Binding-site contacts:
Ligand atom C10 contacts residue HIS291 of chain 1.A at 3.5 Å.
Ligand atom C12 contacts residue HIS291 of chain 1.A at 3.6 Å.
Ligand atom C6 contacts residue VAL287 of chain 1.A at 4.3 Å (hydrophobic).
Ligand atom C10 contacts residue LEU254 of chain 1.A at 4.0 Å (hydrophobic).
Ligand atom C1 contacts residue SER347 of chain 1.A at 3.3 Å.
Ligand atom C5 contacts residue SER347 of chain 1.A at 3.8 Å.
Ligand atom N1 contacts residue ALA142 of chain 1.A at 3.5 Å.
Ligand atom C9 contacts residue LEU253 of chain 1.A at 3.7 Å (hydrophobic).
Ligand atom C7 contacts residue LEU253 of chain 1.A at 4.0 Å (hydrophobic).
Ligand atom O3 contacts residue CYS143 of chain 1.A at 3.6 Å.
Ligand atom C8 contacts residue LEU253 of chain 1.A at 3.6 Å (hydrophobic).
Ligand atom N1 contacts residue SER347 of chain 1.A at 2.6 Å (h-bond).
Ligand atom O2 contacts residue SER347 of chain 1.A at 3.0 Å (h-bond).
Ligand atom O3 contacts residue HIS285 of chain 1.A at 3.3 Å (h-bond).
Ligand atom N1 contacts residue CYS143 of chain 1.A at 3.8 Å.
Ligand atom O3 contacts residue VAL287 of chain 1.A at 3.6 Å.
Ligand atom C6 contacts residue LEU253 of chain 1.A at 4.1 Å (hydrophobic).
Ligand atom C1 contacts residue CYS143 of chain 1.A at 2.9 Å (hydrophobic).
Ligand atom C2 contacts residue CYS143 of chain 1.A at 2.2 Å (hydrophobic).
Ligand atom C3 contacts residue CYS143 of chain 1.A at 3.4 Å (hydrophobic).
Ligand atom C2 contacts residue HIS285 of chain 1.A at 3.9 Å.
Ligand atom C3 contacts residue HIS285 of chain 1.A at 4.3 Å.
Ligand atom C11 contacts residue ILE345 of chain 1.A at 3.7 Å (hydrophobic).
Ligand atom C4 contacts residue SER347 of chain 1.A at 4.0 Å.
Ligand atom C12 contacts residue LEU254 of chain 1.A at 3.4 Å (hydrophobic).
Ligand atom O2 contacts residue ALA142 of chain 1.A at 3.4 Å.
Ligand atom C9 contacts residue ILE345 of chain 1.A at 3.8 Å (hydrophobic).
Ligand atom C1 contacts residue GLY346 of chain 1.A at 4.1 Å.
Ligand atom C11 contacts residue HIS291 of chain 1.A at 3.8 Å.
Ligand atom N1 contacts residue ASP117 of chain 2.A at 3.3 Å (salt-bridge).
Ligand atom C12 contacts residue ILE345 of chain 1.A at 3.9 Å (hydrophobic).
Ligand atom C10 contacts residue LEU253 of chain 1.A at 3.5 Å (hydrophobic).
Ligand atom C12 contacts residue ILE258 of chain 1.A at 4.1 Å (hydrophobic).
Ligand atom C3 contacts residue ASN315 of chain 1.A at 3.8 Å.
Ligand atom O2 contacts residue GLY346 of chain 1.A at 3.0 Å.
Ligand atom O2 contacts residue ILE345 of chain 1.A at 4.2 Å.
Ligand atom O2 contacts residue CYS143 of chain 1.A at 3.1 Å (h-bond).
Ligand atom O1 contacts residue SER347 of chain 1.A at 3.9 Å.
Ligand atom C1 contacts residue ALA142 of chain 1.A at 3.7 Å (hydrophobic).
Ligand atom O3 contacts residue ASN315 of chain 1.A at 2.7 Å (h-bond).

Sequence of chain 2.A:
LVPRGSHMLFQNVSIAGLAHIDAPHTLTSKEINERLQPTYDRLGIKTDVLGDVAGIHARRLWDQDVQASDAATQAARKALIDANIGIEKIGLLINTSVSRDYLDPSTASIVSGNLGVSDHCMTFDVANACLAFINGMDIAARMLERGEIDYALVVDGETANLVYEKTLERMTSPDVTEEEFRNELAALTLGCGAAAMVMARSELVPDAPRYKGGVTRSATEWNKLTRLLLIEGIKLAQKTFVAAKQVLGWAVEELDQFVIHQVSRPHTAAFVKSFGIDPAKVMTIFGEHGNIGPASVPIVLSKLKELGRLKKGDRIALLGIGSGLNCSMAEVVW

Sequence of chain 1.A:
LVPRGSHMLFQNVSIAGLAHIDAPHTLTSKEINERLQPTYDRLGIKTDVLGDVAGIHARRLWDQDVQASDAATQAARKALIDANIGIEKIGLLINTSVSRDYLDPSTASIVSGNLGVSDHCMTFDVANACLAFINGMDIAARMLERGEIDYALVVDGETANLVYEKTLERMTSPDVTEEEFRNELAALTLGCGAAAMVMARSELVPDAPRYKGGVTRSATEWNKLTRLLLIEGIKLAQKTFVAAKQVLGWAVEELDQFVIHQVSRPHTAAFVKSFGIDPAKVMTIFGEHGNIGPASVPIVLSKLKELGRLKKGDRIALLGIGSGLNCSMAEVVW

The protein below binds the small molecule below.
Small molecule (SMILES): C/C=C/C/C=C/CCC(=O)[C@@H](O)CC(N)=O